This small molecule binds to this protein.
Small molecule (SMILES): O=c1cc(C(F)(F)F)c2c([nH]1)CCC2

Sequence of chain 1.A:
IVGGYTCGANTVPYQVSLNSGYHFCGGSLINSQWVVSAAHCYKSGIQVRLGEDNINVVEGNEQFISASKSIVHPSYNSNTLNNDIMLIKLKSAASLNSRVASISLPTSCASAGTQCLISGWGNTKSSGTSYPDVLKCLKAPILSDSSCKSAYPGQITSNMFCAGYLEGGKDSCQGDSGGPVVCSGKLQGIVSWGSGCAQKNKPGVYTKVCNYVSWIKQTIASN

Binding-site contacts:
Ligand atom F4 contacts residue HIS40 of chain 1.A at 4.0 Å.
Ligand atom C20 contacts residue CYS173 of chain 1.A at 4.0 Å (hydrophobic).
Ligand atom C17 contacts residue SER172 of chain 1.A at 3.2 Å.
Ligand atom F3 contacts residue CYS173 of chain 1.A at 3.1 Å.
Ligand atom C14 contacts residue ASP171 of chain 1.A at 3.8 Å.
Ligand atom C14 contacts residue GLY194 of chain 1.A at 3.8 Å.
Ligand atom C20 contacts residue TRP193 of chain 1.A at 4.0 Å (hydrophobic).
Ligand atom C10 contacts residue GLN174 of chain 1.A at 4.0 Å.
Ligand atom C2 contacts residue SER192 of chain 1.A at 4.1 Å.
Ligand atom C9 contacts residue GLN174 of chain 1.A at 3.6 Å.
Ligand atom C14 contacts residue GLY196 of chain 1.A at 3.2 Å.
Ligand atom C17 contacts residue GLY194 of chain 1.A at 4.0 Å.
Ligand atom C7 contacts residue CYS197 of chain 1.A at 4.0 Å (hydrophobic).
Ligand atom C20 contacts residue VAL191 of chain 1.A at 3.9 Å (hydrophobic).
Ligand atom N8 contacts residue GLY196 of chain 1.A at 2.8 Å (h-bond).
Ligand atom C7 contacts residue GLY194 of chain 1.A at 3.8 Å.
Ligand atom C6 contacts residue CYS173 of chain 1.A at 4.1 Å (hydrophobic).
Ligand atom F3 contacts residue VAL191 of chain 1.A at 3.6 Å.
Ligand atom F4 contacts residue SER177 of chain 1.A at 2.7 Å.
Ligand atom C6 contacts residue TRP193 of chain 1.A at 4.0 Å (hydrophobic).
Ligand atom O12 contacts residue GLN174 of chain 1.A at 3.1 Å (h-bond).
Ligand atom C6 contacts residue GLY194 of chain 1.A at 3.9 Å.
Ligand atom N8 contacts residue CYS197 of chain 1.A at 3.7 Å.
Ligand atom C2 contacts residue SER177 of chain 1.A at 3.3 Å.
Ligand atom F1 contacts residue VAL191 of chain 1.A at 3.9 Å.
Ligand atom C7 contacts residue GLY196 of chain 1.A at 3.4 Å.
Ligand atom F1 contacts residue TRP193 of chain 1.A at 3.5 Å.
Ligand atom C9 contacts residue GLY196 of chain 1.A at 3.9 Å.
Ligand atom C5 contacts residue CYS173 of chain 1.A at 4.1 Å (hydrophobic).
Ligand atom C17 contacts residue TRP193 of chain 1.A at 3.6 Å (hydrophobic).
Ligand atom C17 contacts residue GLY204 of chain 1.A at 3.8 Å.
Ligand atom C14 contacts residue CYS197 of chain 1.A at 4.1 Å (hydrophobic).
Ligand atom F3 contacts residue SER177 of chain 1.A at 3.2 Å.
Ligand atom F1 contacts residue SER177 of chain 1.A at 3.4 Å.
Ligand atom N8 contacts residue GLY194 of chain 1.A at 4.1 Å.
Ligand atom N8 contacts residue GLN174 of chain 1.A at 4.0 Å.
Ligand atom C17 contacts residue ASP171 of chain 1.A at 4.0 Å.
Ligand atom F1 contacts residue SER192 of chain 1.A at 2.9 Å.
Ligand atom C20 contacts residue SER172 of chain 1.A at 3.2 Å.
Ligand atom C14 contacts residue SER172 of chain 1.A at 3.3 Å.